Sequence of chain 1.G:
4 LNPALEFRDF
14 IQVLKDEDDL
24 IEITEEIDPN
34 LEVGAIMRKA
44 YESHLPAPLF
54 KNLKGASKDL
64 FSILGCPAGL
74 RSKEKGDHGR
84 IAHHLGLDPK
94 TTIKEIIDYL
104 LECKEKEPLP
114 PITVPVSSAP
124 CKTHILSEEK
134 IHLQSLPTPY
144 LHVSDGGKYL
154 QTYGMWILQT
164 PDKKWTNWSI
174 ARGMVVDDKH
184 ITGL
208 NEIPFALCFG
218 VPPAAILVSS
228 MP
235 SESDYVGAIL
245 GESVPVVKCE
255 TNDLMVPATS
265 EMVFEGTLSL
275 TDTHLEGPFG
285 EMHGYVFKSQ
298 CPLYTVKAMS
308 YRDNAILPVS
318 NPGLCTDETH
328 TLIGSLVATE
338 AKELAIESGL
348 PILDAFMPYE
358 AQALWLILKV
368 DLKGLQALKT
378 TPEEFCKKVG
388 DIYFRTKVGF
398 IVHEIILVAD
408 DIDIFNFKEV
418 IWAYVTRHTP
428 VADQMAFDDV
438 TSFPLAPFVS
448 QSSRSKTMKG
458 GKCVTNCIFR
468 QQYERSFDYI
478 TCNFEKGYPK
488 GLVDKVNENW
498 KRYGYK

Binding-site contacts:
Ligand atom C2' contacts residue ILE398 of chain 1.G at 4.4 Å (hydrophobic).
Ligand atom C2' contacts residue PHE440 of chain 1.G at 4.4 Å (hydrophobic).
Ligand atom C6' contacts residue PHE440 of chain 1.G at 4.4 Å (hydrophobic).
Ligand atom C2' contacts residue MET286 of chain 1.G at 4.4 Å (hydrophobic).
Ligand atom C3' contacts residue MET286 of chain 1.G at 3.7 Å (hydrophobic).
Ligand atom C3 contacts residue ILE398 of chain 1.G at 4.0 Å (hydrophobic).
Ligand atom O4' contacts residue MET286 of chain 1.G at 4.2 Å.
Ligand atom C3 contacts residue MET228 of chain 1.G at 4.0 Å (hydrophobic).
Ligand atom C1' contacts residue PHE440 of chain 1.G at 4.3 Å (hydrophobic).
Ligand atom O4' contacts residue GLU285 of chain 1.G at 3.0 Å (salt-bridge).
Ligand atom C2' contacts residue MET228 of chain 1.G at 4.4 Å (hydrophobic).
Ligand atom C2' contacts residue ILE330 of chain 1.G at 3.7 Å (hydrophobic).
Ligand atom C4' contacts residue GLU285 of chain 1.G at 4.3 Å.
Ligand atom C1' contacts residue ILE398 of chain 1.G at 4.5 Å (hydrophobic).
Ligand atom O4' contacts residue LEU442 of chain 1.G at 3.5 Å.
Ligand atom C3' contacts residue ILE330 of chain 1.G at 3.5 Å (hydrophobic).
Ligand atom C2 contacts residue PHE397 of chain 1.G at 4.5 Å (hydrophobic).
Ligand atom C4' contacts residue LEU442 of chain 1.G at 4.0 Å (hydrophobic).
Ligand atom C5' contacts residue LEU442 of chain 1.G at 4.0 Å (hydrophobic).
Ligand atom C4' contacts residue MET286 of chain 1.G at 4.2 Å (hydrophobic).

This small molecule binds to this protein.
Small molecule (SMILES): C=Cc1ccc(O)cc1